Binding-site contacts:
Ligand atom PA contacts residue ASP219 of chain 1.C at 3.5 Å.
Ligand atom N2 contacts residue ILE103 of chain 1.C at 3.1 Å (h-bond).
Ligand atom O1A contacts residue ASP219 of chain 1.C at 3.0 Å (salt-bridge).
Ligand atom C2' contacts residue PHE107 of chain 1.C at 3.6 Å (hydrophobic).
Ligand atom N1 contacts residue GLU102 of chain 1.C at 3.5 Å.
Ligand atom O3G contacts residue ASP219 of chain 1.C at 3.0 Å (salt-bridge).
Ligand atom O3A contacts residue MG1 of chain 1.O at 3.5 Å.
Ligand atom N1 contacts residue ILE103 of chain 1.C at 2.8 Å (h-bond).
Ligand atom O3G contacts residue LYS52 of chain 1.C at 2.9 Å (salt-bridge).
Ligand atom O2A contacts residue ASP219 of chain 1.C at 3.2 Å.
Ligand atom O2A contacts residue LYS52 of chain 1.C at 3.0 Å (salt-bridge).
Ligand atom PB contacts residue MG1 of chain 1.O at 3.3 Å.
Ligand atom C4 contacts residue ILE50 of chain 1.C at 3.6 Å (hydrophobic).
Ligand atom O4' contacts residue ILE34 of chain 1.C at 3.5 Å.
Ligand atom C2 contacts residue ILE103 of chain 1.C at 3.4 Å (hydrophobic).
Ligand atom C8 contacts residue TYR100 of chain 1.C at 3.4 Å (hydrophobic).
Ligand atom N3B contacts residue SER40 of chain 1.C at 3.1 Å (h-bond).
Ligand atom O6 contacts residue ILE103 of chain 1.C at 2.9 Å (h-bond).
Ligand atom O1B contacts residue MG1 of chain 1.O at 2.2 Å.
Ligand atom PG contacts residue MG1 of chain 1.P at 3.1 Å.
Ligand atom O1B contacts residue ASP219 of chain 1.C at 2.8 Å (salt-bridge).
Ligand atom O6 contacts residue TYR100 of chain 1.C at 3.6 Å.
Ligand atom O1G contacts residue MG1 of chain 1.P at 3.1 Å.
Ligand atom O1A contacts residue MG1 of chain 1.O at 2.0 Å.
Ligand atom N7 contacts residue TYR100 of chain 1.C at 2.7 Å (h-bond).
Ligand atom C8 contacts residue ILE218 of chain 1.C at 3.6 Å (hydrophobic).
Ligand atom PA contacts residue MG1 of chain 1.O at 3.1 Å.
Ligand atom O6 contacts residue ILE218 of chain 1.C at 3.6 Å.
Ligand atom C6 contacts residue ILE103 of chain 1.C at 3.5 Å (hydrophobic).
Ligand atom N3 contacts residue PHE107 of chain 1.C at 3.6 Å.
Ligand atom O1A contacts residue HIS205 of chain 1.C at 3.3 Å (h-bond).
Ligand atom C5' contacts residue ALA42 of chain 1.C at 3.6 Å (hydrophobic).
Ligand atom O3A contacts residue LYS52 of chain 1.C at 3.4 Å.
Ligand atom O3G contacts residue MG1 of chain 1.P at 2.0 Å.
Ligand atom C5 contacts residue ILE50 of chain 1.C at 3.6 Å (hydrophobic).
Ligand atom N7 contacts residue ILE50 of chain 1.C at 3.6 Å.
Ligand atom C3' contacts residue ILE218 of chain 1.C at 3.7 Å (hydrophobic).
Ligand atom N2 contacts residue GLU102 of chain 1.C at 3.7 Å.
Ligand atom O2G contacts residue TYR63 of chain 1.C at 2.9 Å (h-bond).
Ligand atom O1B contacts residue MG1 of chain 1.P at 3.7 Å.

Sequence of chain 1.C:
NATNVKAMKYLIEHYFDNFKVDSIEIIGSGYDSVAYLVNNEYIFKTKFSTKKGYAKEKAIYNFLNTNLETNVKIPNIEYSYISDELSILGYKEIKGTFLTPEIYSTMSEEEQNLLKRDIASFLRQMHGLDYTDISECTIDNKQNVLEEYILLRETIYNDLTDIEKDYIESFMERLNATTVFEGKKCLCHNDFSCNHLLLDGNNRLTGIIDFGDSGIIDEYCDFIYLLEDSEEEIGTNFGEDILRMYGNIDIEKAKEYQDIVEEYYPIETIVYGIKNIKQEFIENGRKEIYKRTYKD

This protein binds this small molecule.
Small molecule (SMILES): Nc1nc2c(ncn2[C@@H]2O[C@H](CO[P](=O)(O)O[P](=O)(O)NP(=O)(O)O)[C@@H](O)[C@H]2O)c(=O)[nH]1